Binding-site contacts:
Ligand atom S12 contacts residue GLN90 of chain 1.C at 3.5 Å (h-bond).
Ligand atom C10 contacts residue THR199 of chain 1.C at 3.7 Å.
Ligand atom O3 contacts residue TRP208 of chain 1.C at 3.4 Å.
Ligand atom C8 contacts residue GLN90 of chain 1.C at 3.7 Å.
Ligand atom C17 contacts residue LEU132 of chain 1.C at 3.7 Å (hydrophobic).
Ligand atom S2 contacts residue HIS92 of chain 1.C at 3.7 Å.
Ligand atom C18 contacts residue LEU197 of chain 1.C at 3.7 Å (hydrophobic).
Ligand atom O25 contacts residue ASN64 of chain 1.C at 3.0 Å (h-bond).
Ligand atom N1 contacts residue HIS117 of chain 1.C at 3.3 Å (h-bond).
Ligand atom O25 contacts residue HIS92 of chain 1.C at 3.7 Å.
Ligand atom C15 contacts residue VAL128 of chain 1.C at 3.4 Å (hydrophobic).
Ligand atom S2 contacts residue ZN1 of chain 1.I at 3.1 Å.
Ligand atom C6 contacts residue LEU197 of chain 1.C at 3.8 Å (hydrophobic).
Ligand atom O4 contacts residue THR198 of chain 1.C at 3.1 Å (h-bond).
Ligand atom O20 contacts residue GLN90 of chain 1.C at 3.3 Å (h-bond).
Ligand atom O25 contacts residue GLN69 of chain 1.C at 2.5 Å (h-bond).
Ligand atom C9 contacts residue THR199 of chain 1.C at 3.8 Å.
Ligand atom N21 contacts residue THR199 of chain 1.C at 3.0 Å (h-bond).
Ligand atom C5 contacts residue HIS92 of chain 1.C at 3.5 Å.
Ligand atom S2 contacts residue THR198 of chain 1.C at 3.8 Å.
Ligand atom C19 contacts residue THR199 of chain 1.C at 3.8 Å.
Ligand atom O3 contacts residue VAL140 of chain 1.C at 3.8 Å.
Ligand atom C24 contacts residue SER67 of chain 1.C at 3.6 Å.
Ligand atom O4 contacts residue LEU197 of chain 1.C at 3.5 Å.
Ligand atom N1 contacts residue THR198 of chain 1.C at 2.6 Å (h-bond).
Ligand atom O3 contacts residue HIS92 of chain 1.C at 3.3 Å.
Ligand atom N1 contacts residue HIS92 of chain 1.C at 3.3 Å (h-bond).
Ligand atom C10 contacts residue HIS92 of chain 1.C at 3.3 Å.
Ligand atom O3 contacts residue HIS117 of chain 1.C at 3.4 Å (h-bond).
Ligand atom C24 contacts residue HIS92 of chain 1.C at 3.4 Å.
Ligand atom N1 contacts residue GLU104 of chain 1.C at 3.8 Å.
Ligand atom CL1 contacts residue VAL140 of chain 1.C at 3.5 Å.
Ligand atom O3 contacts residue ZN1 of chain 1.I at 3.0 Å.
Ligand atom C6 contacts residue VAL119 of chain 1.C at 3.8 Å (hydrophobic).
Ligand atom O20 contacts residue GLN69 of chain 1.C at 3.2 Å (h-bond).
Ligand atom C16 contacts residue VAL128 of chain 1.C at 3.2 Å (hydrophobic).
Ligand atom CL1 contacts residue LEU197 of chain 1.C at 3.3 Å.
Ligand atom N1 contacts residue ZN1 of chain 1.I at 2.1 Å.
Ligand atom N1 contacts residue HIS94 of chain 1.C at 3.5 Å (h-bond).
Ligand atom O4 contacts residue TRP208 of chain 1.C at 3.1 Å.

The small molecule below binds the protein below.
Small molecule (SMILES): NS(=O)(=O)c1cc(C(=O)NCCCO)c(Sc2ccccc2)cc1Cl

Sequence of chain 1.C:
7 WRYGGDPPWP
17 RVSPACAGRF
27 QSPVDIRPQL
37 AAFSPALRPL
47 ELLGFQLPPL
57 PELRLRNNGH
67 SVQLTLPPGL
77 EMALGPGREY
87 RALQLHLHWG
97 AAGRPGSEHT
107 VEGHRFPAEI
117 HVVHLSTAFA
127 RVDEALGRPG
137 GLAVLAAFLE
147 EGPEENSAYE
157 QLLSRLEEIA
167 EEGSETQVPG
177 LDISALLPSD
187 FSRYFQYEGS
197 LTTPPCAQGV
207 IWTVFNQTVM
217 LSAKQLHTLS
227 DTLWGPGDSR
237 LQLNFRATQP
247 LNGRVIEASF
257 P